Binding-site contacts:
Ligand atom C33 contacts residue ARG93 of chain 1.A at 3.8 Å.
Ligand atom O1 contacts residue LEU97 of chain 1.A at 3.5 Å.
Ligand atom C24 contacts residue THR96 of chain 1.A at 3.7 Å.
Ligand atom C2 contacts residue VAL79 of chain 1.A at 3.7 Å (hydrophobic).
Ligand atom C26 contacts residue HIS54 of chain 1.A at 3.8 Å.
Ligand atom C14 contacts residue MET80 of chain 1.A at 3.9 Å (hydrophobic).
Ligand atom C14 contacts residue PHE100 of chain 1.A at 3.6 Å (hydrophobic).
Ligand atom C30 contacts residue PHE58 of chain 1.A at 3.7 Å (hydrophobic).
Ligand atom C27 contacts residue HIS54 of chain 1.A at 3.5 Å.
Ligand atom C17 contacts residue PHE100 of chain 1.A at 3.8 Å (hydrophobic).
Ligand atom C3 contacts residue VAL79 of chain 1.A at 3.6 Å (hydrophobic).
Ligand atom CL1 contacts residue ILE124 of chain 1.A at 3.8 Å.
Ligand atom C13 contacts residue PHE100 of chain 1.A at 3.6 Å (hydrophobic).
Ligand atom C5 contacts residue ARG93 of chain 1.A at 3.6 Å.
Ligand atom CL1 contacts residue GLY101 of chain 1.A at 3.8 Å.
Ligand atom C15 contacts residue LEU97 of chain 1.A at 3.6 Å (hydrophobic).
Ligand atom C30 contacts residue ALA57 of chain 1.A at 3.7 Å (hydrophobic).
Ligand atom O2 contacts residue ARG93 of chain 1.A at 2.9 Å (salt-bridge).
Ligand atom C9 contacts residue VAL83 of chain 1.A at 3.7 Å (hydrophobic).
Ligand atom C17 contacts residue MET80 of chain 1.A at 3.8 Å (hydrophobic).
Ligand atom O5 contacts residue ARG93 of chain 1.A at 2.9 Å (salt-bridge).
Ligand atom C16 contacts residue GLY101 of chain 1.A at 3.8 Å.
Ligand atom C8 contacts residue THR96 of chain 1.A at 3.8 Å.
Ligand atom C29 contacts residue ALA57 of chain 1.A at 3.8 Å (hydrophobic).
Ligand atom C16 contacts residue LEU97 of chain 1.A at 3.3 Å (hydrophobic).
Ligand atom N1 contacts residue VAL83 of chain 1.A at 3.7 Å.
Ligand atom C32 contacts residue Q4V1 of chain 2.B at 3.2 Å.
Ligand atom C5 contacts residue LEU97 of chain 1.A at 3.7 Å (hydrophobic).
Ligand atom C16 contacts residue PHE100 of chain 1.A at 3.8 Å (hydrophobic).
Ligand atom C18 contacts residue PHE100 of chain 1.A at 3.7 Å (hydrophobic).
Ligand atom C15 contacts residue PHE100 of chain 1.A at 3.7 Å (hydrophobic).
Ligand atom C31 contacts residue PHE100 of chain 1.A at 3.6 Å (hydrophobic).
Ligand atom C6 contacts residue ARG93 of chain 1.A at 3.6 Å.
Ligand atom C4 contacts residue VAL83 of chain 1.A at 3.8 Å (hydrophobic).
Ligand atom CL1 contacts residue LEU120 of chain 1.A at 3.2 Å.
Ligand atom C6 contacts residue THR96 of chain 1.A at 3.8 Å.
Ligand atom C30 contacts residue MET61 of chain 1.A at 3.8 Å (hydrophobic).
Ligand atom C7 contacts residue THR96 of chain 1.A at 3.7 Å.
Ligand atom C18 contacts residue MET80 of chain 1.A at 3.6 Å (hydrophobic).
Ligand atom C13 contacts residue MET80 of chain 1.A at 3.7 Å (hydrophobic).

This protein binds this small molecule.
Small molecule (SMILES): CN1CC/C=C/[C@H](O)[C@@H]2CC[C@H]2CN2C[C@@]3(CCCc4cc(Cl)ccc43)COc3ccc(cc32)[C@@](O)(C(=O)O)CC1=O

Sequence of chain 1.A:
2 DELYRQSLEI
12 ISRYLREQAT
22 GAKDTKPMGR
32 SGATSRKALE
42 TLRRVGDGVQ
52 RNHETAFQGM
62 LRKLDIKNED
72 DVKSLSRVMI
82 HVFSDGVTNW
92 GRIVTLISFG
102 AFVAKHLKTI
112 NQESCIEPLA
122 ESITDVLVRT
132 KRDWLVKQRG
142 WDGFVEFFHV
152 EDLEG